Sequence of chain 1.B:
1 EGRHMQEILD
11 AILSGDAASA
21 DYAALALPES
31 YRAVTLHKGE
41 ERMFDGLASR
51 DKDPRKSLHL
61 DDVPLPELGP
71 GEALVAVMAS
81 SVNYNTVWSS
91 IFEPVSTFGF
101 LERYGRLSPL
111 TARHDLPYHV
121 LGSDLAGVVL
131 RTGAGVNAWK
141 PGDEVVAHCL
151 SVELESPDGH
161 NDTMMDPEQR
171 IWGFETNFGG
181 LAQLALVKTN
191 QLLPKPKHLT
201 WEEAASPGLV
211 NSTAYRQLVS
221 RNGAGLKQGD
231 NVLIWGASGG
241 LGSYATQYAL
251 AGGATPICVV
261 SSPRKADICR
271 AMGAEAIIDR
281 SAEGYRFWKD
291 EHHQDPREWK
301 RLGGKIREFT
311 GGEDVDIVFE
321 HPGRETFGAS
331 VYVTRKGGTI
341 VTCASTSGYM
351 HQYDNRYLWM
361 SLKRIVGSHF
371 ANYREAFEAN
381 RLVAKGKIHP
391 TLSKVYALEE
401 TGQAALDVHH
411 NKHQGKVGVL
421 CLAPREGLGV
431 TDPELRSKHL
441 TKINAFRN

A small-molecule ligand and the protein it binds are described below.
Small molecule (SMILES): C1CCNC1

Binding-site contacts:
Ligand atom C4 contacts residue MET272 of chain 1.B at 4.0 Å (hydrophobic).
Ligand atom C2 contacts residue HIS389 of chain 1.B at 4.0 Å.
Ligand atom N5 contacts residue ALA445 of chain 1.B at 3.6 Å.
Ligand atom C2 contacts residue MET272 of chain 1.B at 4.1 Å (hydrophobic).
Ligand atom C1 contacts residue ALA445 of chain 1.B at 4.0 Å (hydrophobic).
Ligand atom C4 contacts residue GLN247 of chain 1.B at 3.4 Å.
Ligand atom C3 contacts residue GLN247 of chain 1.B at 3.2 Å.
Ligand atom C1 contacts residue MET272 of chain 1.B at 3.9 Å (hydrophobic).
Ligand atom C4 contacts residue HIS389 of chain 1.B at 4.1 Å.
Ligand atom N5 contacts residue MET272 of chain 1.B at 4.0 Å.
Ligand atom C3 contacts residue HIS389 of chain 1.B at 4.3 Å.
Ligand atom C4 contacts residue PHE446 of chain 1.B at 4.5 Å (hydrophobic).
Ligand atom C1 contacts residue ALA271 of chain 1.B at 4.3 Å (hydrophobic).
Ligand atom C2 contacts residue LYS442 of chain 1.B at 3.2 Å.
Ligand atom N5 contacts residue LYS442 of chain 1.B at 3.3 Å (salt-bridge).
Ligand atom C1 contacts residue LYS442 of chain 1.B at 3.5 Å.
Ligand atom C2 contacts residue GLN247 of chain 1.B at 4.3 Å.
Ligand atom C3 contacts residue MET272 of chain 1.B at 3.8 Å (hydrophobic).
Ligand atom C4 contacts residue LYS442 of chain 1.B at 4.2 Å.